Sequence of chain 1.A:
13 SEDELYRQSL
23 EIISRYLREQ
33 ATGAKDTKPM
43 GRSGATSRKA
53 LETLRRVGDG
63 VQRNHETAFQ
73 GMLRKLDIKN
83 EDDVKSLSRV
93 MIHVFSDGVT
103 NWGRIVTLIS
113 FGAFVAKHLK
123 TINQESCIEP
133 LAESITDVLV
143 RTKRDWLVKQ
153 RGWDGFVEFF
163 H

This protein binds this small molecule.
Small molecule (SMILES): CC#CCn1c(CC)c(-c2cccc(Cl)c2C)c2c(N[C@H](Cc3ccccc3)C(=O)O)ncnc21

Binding-site contacts:
Ligand atom C21 contacts residue LEU110 of chain 1.A at 3.4 Å (hydrophobic).
Ligand atom C1 contacts residue VAL92 of chain 1.A at 3.9 Å (hydrophobic).
Ligand atom CL1 contacts residue MET74 of chain 1.A at 3.8 Å.
Ligand atom C19 contacts residue LEU110 of chain 1.A at 3.5 Å (hydrophobic).
Ligand atom C27 contacts residue MET74 of chain 1.A at 3.4 Å (hydrophobic).
Ligand atom C20 contacts residue MET93 of chain 1.A at 3.8 Å (hydrophobic).
Ligand atom C21 contacts residue PHE113 of chain 1.A at 3.7 Å (hydrophobic).
Ligand atom C24 contacts residue PHE113 of chain 1.A at 3.6 Å (hydrophobic).
Ligand atom C26 contacts residue MET74 of chain 1.A at 3.4 Å (hydrophobic).
Ligand atom C3 contacts residue VAL96 of chain 1.A at 3.8 Å (hydrophobic).
Ligand atom C10 contacts residue THR109 of chain 1.A at 3.5 Å.
Ligand atom C9 contacts residue THR109 of chain 1.A at 3.9 Å.
Ligand atom CL1 contacts residue PHE71 of chain 1.A at 3.6 Å.
Ligand atom C18 contacts residue LEU110 of chain 1.A at 3.9 Å (hydrophobic).
Ligand atom C12 contacts residue PHE71 of chain 1.A at 3.6 Å (hydrophobic).
Ligand atom N3 contacts residue LEU110 of chain 1.A at 3.7 Å.
Ligand atom O2 contacts residue ARG106 of chain 1.A at 3.5 Å (salt-bridge).
Ligand atom C21 contacts residue GLY114 of chain 1.A at 3.5 Å.
Ligand atom C20 contacts residue PHE113 of chain 1.A at 3.5 Å (hydrophobic).
Ligand atom C12 contacts residue HIS67 of chain 1.A at 3.5 Å.
Ligand atom C2 contacts residue PHE113 of chain 1.A at 3.7 Å (hydrophobic).
Ligand atom C13 contacts residue PHE71 of chain 1.A at 3.9 Å (hydrophobic).
Ligand atom N1 contacts residue THR109 of chain 1.A at 3.6 Å.
Ligand atom N3 contacts residue PHE97 of chain 1.A at 3.8 Å.
Ligand atom C5 contacts residue VAL96 of chain 1.A at 3.8 Å (hydrophobic).
Ligand atom C19 contacts residue PHE113 of chain 1.A at 3.9 Å (hydrophobic).
Ligand atom N2 contacts residue THR109 of chain 1.A at 3.7 Å.
Ligand atom C19 contacts residue MET93 of chain 1.A at 3.7 Å (hydrophobic).
Ligand atom C4 contacts residue VAL96 of chain 1.A at 3.8 Å (hydrophobic).
Ligand atom C16 contacts residue ARG106 of chain 1.A at 3.4 Å.
Ligand atom C24 contacts residue PHE71 of chain 1.A at 3.7 Å (hydrophobic).
Ligand atom C25 contacts residue MET74 of chain 1.A at 3.9 Å (hydrophobic).
Ligand atom C21 contacts residue ILE137 of chain 1.A at 3.7 Å (hydrophobic).
Ligand atom C6 contacts residue THR109 of chain 1.A at 3.6 Å.
Ligand atom O1 contacts residue ARG106 of chain 1.A at 3.0 Å (salt-bridge).
Ligand atom CL1 contacts residue ALA70 of chain 1.A at 3.2 Å.
Ligand atom C11 contacts residue THR109 of chain 1.A at 3.6 Å.
Ligand atom C15 contacts residue ARG106 of chain 1.A at 3.7 Å.
Ligand atom C20 contacts residue LEU110 of chain 1.A at 3.6 Å (hydrophobic).
Ligand atom C1 contacts residue VAL96 of chain 1.A at 3.7 Å (hydrophobic).